The small molecule below binds the protein below.
Small molecule (SMILES): CC(=O)N[C@@H]1[C@@H](O)[C@H](O)[C@@H](CO)O[C@H]1O

Sequence of chain 1.A:
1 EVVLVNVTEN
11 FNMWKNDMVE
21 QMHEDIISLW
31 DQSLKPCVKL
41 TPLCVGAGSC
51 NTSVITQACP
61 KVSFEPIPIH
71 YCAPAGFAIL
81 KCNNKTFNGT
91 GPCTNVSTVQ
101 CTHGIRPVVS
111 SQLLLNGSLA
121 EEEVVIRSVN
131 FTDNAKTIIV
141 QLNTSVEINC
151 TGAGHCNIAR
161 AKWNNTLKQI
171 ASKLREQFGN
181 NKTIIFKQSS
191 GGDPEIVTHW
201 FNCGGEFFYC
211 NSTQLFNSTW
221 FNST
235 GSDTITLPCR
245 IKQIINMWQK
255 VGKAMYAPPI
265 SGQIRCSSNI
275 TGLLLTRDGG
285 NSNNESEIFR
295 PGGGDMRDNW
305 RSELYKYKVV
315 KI

Binding-site contacts:
Ligand atom C5 contacts residue ASN6 of chain 1.A at 3.6 Å.
Ligand atom C7 contacts residue ASN6 of chain 1.A at 3.2 Å.
Ligand atom C3 contacts residue ASN6 of chain 1.A at 3.8 Å.
Ligand atom N2 contacts residue ASN6 of chain 1.A at 2.9 Å (h-bond).
Ligand atom O7 contacts residue ASN6 of chain 1.A at 3.3 Å (h-bond).
Ligand atom C4 contacts residue ASN6 of chain 1.A at 4.2 Å.
Ligand atom C2 contacts residue ASN6 of chain 1.A at 2.4 Å.
Ligand atom C1 contacts residue ASN6 of chain 1.A at 1.4 Å.
Ligand atom C8 contacts residue ASN6 of chain 1.A at 4.1 Å.
Ligand atom O5 contacts residue ASN6 of chain 1.A at 2.3 Å (h-bond).